Binding-site contacts:
Ligand atom C12 contacts residue ILE357 of chain 1.A at 3.9 Å (hydrophobic).
Ligand atom C11 contacts residue ILE357 of chain 1.A at 4.2 Å (hydrophobic).
Ligand atom O1 contacts residue SER368 of chain 1.A at 2.5 Å (h-bond).
Ligand atom C19 contacts residue LEU374 of chain 1.A at 3.8 Å (hydrophobic).
Ligand atom C26 contacts residue LEU352 of chain 1.A at 3.8 Å (hydrophobic).
Ligand atom C1 contacts residue PHE360 of chain 1.A at 3.7 Å (hydrophobic).
Ligand atom C2 contacts residue SER368 of chain 1.A at 3.4 Å.
Ligand atom C18 contacts residue OLA1 of chain 1.D at 4.2 Å.
Ligand atom C19 contacts residue OLA1 of chain 1.D at 4.2 Å.
Ligand atom C18 contacts residue LEU374 of chain 1.A at 4.3 Å (hydrophobic).
Ligand atom C11 contacts residue PHE360 of chain 1.A at 4.3 Å (hydrophobic).
Ligand atom C3 contacts residue SER368 of chain 1.A at 3.4 Å.
Ligand atom C25 contacts residue PRO353 of chain 1.A at 4.0 Å (hydrophobic).
Ligand atom C21 contacts residue PRO353 of chain 1.A at 3.7 Å (hydrophobic).
Ligand atom C8 contacts residue PHE360 of chain 1.A at 4.4 Å (hydrophobic).
Ligand atom C19 contacts residue PRO371 of chain 1.A at 4.3 Å (hydrophobic).
Ligand atom C27 contacts residue LEU349 of chain 1.A at 4.1 Å (hydrophobic).
Ligand atom C2 contacts residue PHE360 of chain 1.A at 4.4 Å (hydrophobic).
Ligand atom C3 contacts residue CYS367 of chain 1.A at 4.3 Å (hydrophobic).
Ligand atom O1 contacts residue CYS367 of chain 1.A at 3.7 Å.
Ligand atom C4 contacts residue OLA1 of chain 1.D at 3.8 Å.
Ligand atom C2 contacts residue ALA370 of chain 1.A at 4.0 Å (hydrophobic).
Ligand atom C26 contacts residue PRO353 of chain 1.A at 4.4 Å (hydrophobic).
Ligand atom C23 contacts residue PRO353 of chain 1.A at 4.1 Å (hydrophobic).
Ligand atom C19 contacts residue ALA370 of chain 1.A at 4.0 Å (hydrophobic).

Sequence of chain 1.A:
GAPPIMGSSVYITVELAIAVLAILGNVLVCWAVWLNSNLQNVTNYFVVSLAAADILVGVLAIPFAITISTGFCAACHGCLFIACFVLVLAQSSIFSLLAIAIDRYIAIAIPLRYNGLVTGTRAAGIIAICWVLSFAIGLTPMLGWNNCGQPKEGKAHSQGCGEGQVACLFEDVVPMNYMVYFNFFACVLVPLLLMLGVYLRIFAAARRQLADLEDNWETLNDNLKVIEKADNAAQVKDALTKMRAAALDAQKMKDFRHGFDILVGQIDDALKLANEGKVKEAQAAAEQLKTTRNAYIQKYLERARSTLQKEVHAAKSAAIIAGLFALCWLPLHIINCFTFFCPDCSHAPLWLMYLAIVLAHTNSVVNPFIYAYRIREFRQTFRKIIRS

A protein and the small-molecule ligand that binds it are described below.
Small molecule (SMILES): CC(C)CCC[C@@H](C)[C@H]1CC[C@H]2[C@@H]3CC=C4C[C@@H](O)CC[C@]4(C)[C@H]3CC[C@]12C